The protein below binds the small molecule below.
Small molecule (SMILES): Nc1ncnc2c1ncn2[C@H]1C[C@H](O)[C@@H](COP(=O)(O)O)O1

Sequence of chain 57.A:
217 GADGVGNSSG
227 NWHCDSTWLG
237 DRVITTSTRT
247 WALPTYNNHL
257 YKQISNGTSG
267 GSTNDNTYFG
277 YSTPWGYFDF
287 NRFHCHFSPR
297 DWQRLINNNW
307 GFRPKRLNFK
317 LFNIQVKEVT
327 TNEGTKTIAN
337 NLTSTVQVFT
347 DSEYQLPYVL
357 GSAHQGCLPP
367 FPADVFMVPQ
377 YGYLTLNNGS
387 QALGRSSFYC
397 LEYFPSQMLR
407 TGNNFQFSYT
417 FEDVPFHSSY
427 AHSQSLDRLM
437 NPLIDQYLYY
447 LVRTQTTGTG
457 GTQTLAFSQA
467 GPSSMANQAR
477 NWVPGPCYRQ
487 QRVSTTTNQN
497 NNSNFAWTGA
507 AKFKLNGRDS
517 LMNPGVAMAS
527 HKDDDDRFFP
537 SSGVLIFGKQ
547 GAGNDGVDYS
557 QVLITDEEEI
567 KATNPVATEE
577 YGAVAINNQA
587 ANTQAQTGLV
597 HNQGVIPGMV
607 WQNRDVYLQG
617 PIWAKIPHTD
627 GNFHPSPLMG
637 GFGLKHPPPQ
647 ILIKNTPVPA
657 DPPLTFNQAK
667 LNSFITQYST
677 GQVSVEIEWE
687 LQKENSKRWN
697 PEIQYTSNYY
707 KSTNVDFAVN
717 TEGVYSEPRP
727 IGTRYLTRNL

Sequence of chain 7.A:
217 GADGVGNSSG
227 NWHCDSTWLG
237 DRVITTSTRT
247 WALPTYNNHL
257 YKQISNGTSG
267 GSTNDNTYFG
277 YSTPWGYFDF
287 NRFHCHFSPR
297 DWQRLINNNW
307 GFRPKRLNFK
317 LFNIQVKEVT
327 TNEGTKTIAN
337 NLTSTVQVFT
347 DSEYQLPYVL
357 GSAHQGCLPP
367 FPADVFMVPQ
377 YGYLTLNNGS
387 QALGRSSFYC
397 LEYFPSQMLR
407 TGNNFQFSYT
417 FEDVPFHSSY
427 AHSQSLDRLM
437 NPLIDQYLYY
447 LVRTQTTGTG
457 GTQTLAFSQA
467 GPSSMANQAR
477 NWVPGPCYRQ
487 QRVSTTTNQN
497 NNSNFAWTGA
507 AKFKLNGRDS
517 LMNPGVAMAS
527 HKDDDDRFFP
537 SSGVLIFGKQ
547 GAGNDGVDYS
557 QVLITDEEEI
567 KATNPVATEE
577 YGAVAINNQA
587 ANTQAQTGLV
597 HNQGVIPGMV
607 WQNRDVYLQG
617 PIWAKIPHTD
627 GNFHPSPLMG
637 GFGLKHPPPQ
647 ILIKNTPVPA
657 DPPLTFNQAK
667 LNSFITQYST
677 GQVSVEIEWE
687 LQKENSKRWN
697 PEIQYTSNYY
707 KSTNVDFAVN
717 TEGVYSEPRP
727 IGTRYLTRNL

Binding-site contacts:
Ligand atom N1 contacts residue PRO631 of chain 57.A at 3.5 Å (h-bond).
Ligand atom C8 contacts residue HIS630 of chain 57.A at 3.3 Å.
Ligand atom N1 contacts residue PRO421 of chain 57.A at 4.3 Å.
Ligand atom C5 contacts residue PRO421 of chain 57.A at 4.1 Å (hydrophobic).
Ligand atom N6 contacts residue SER632 of chain 57.A at 3.3 Å (h-bond).
Ligand atom N1 contacts residue GLY639 of chain 57.A at 3.1 Å (h-bond).
Ligand atom N7 contacts residue ASN609 of chain 57.A at 3.8 Å.
Ligand atom C2 contacts residue VAL420 of chain 57.A at 4.3 Å (hydrophobic).
Ligand atom N6 contacts residue GLY637 of chain 57.A at 3.7 Å.
Ligand atom N1 contacts residue VAL420 of chain 57.A at 3.7 Å.
Ligand atom C2 contacts residue PRO631 of chain 57.A at 3.3 Å (hydrophobic).
Ligand atom O2P contacts residue ASP626 of chain 7.A at 4.2 Å.
Ligand atom N6 contacts residue GLY639 of chain 57.A at 3.6 Å (h-bond).
Ligand atom N1 contacts residue PHE638 of chain 57.A at 4.3 Å.
Ligand atom C8 contacts residue PRO421 of chain 57.A at 4.3 Å (hydrophobic).
Ligand atom N9 contacts residue HIS630 of chain 57.A at 4.2 Å.
Ligand atom C5 contacts residue PRO631 of chain 57.A at 4.2 Å (hydrophobic).
Ligand atom N7 contacts residue PRO421 of chain 57.A at 4.2 Å.
Ligand atom N7 contacts residue SER632 of chain 57.A at 4.1 Å.
Ligand atom N3 contacts residue GLY639 of chain 57.A at 4.3 Å.
Ligand atom O1P contacts residue LYS641 of chain 7.A at 4.0 Å.
Ligand atom C2 contacts residue GLY639 of chain 57.A at 3.1 Å.
Ligand atom C3' contacts residue HIS630 of chain 57.A at 4.4 Å.
Ligand atom C6 contacts residue PRO631 of chain 57.A at 3.9 Å (hydrophobic).
Ligand atom N6 contacts residue VAL420 of chain 57.A at 4.0 Å.
Ligand atom C1' contacts residue HIS630 of chain 57.A at 4.0 Å.
Ligand atom C1' contacts residue PRO631 of chain 57.A at 4.3 Å (hydrophobic).
Ligand atom N3 contacts residue PRO631 of chain 57.A at 3.6 Å.
Ligand atom N9 contacts residue PRO421 of chain 57.A at 4.4 Å.
Ligand atom C2' contacts residue HIS630 of chain 57.A at 3.2 Å.
Ligand atom C6 contacts residue SER632 of chain 57.A at 3.9 Å.
Ligand atom C2 contacts residue PRO421 of chain 57.A at 4.5 Å (hydrophobic).
Ligand atom C6 contacts residue PRO421 of chain 57.A at 4.1 Å (hydrophobic).
Ligand atom C6 contacts residue VAL420 of chain 57.A at 4.0 Å (hydrophobic).
Ligand atom C4 contacts residue PRO421 of chain 57.A at 4.3 Å (hydrophobic).
Ligand atom N7 contacts residue HIS630 of chain 57.A at 4.1 Å.
Ligand atom C4 contacts residue PRO631 of chain 57.A at 4.0 Å (hydrophobic).
Ligand atom C6 contacts residue GLY639 of chain 57.A at 3.8 Å.
Ligand atom C5 contacts residue SER632 of chain 57.A at 4.1 Å.
Ligand atom N6 contacts residue PHE638 of chain 57.A at 3.9 Å.